The small molecule below binds the protein below.
Small molecule (SMILES): CC[C@@]1(C(=O)Nc2cncc3ccccc23)CNS(=O)(=O)c2ccc(Cl)cc21

Sequence of chain 1.A:
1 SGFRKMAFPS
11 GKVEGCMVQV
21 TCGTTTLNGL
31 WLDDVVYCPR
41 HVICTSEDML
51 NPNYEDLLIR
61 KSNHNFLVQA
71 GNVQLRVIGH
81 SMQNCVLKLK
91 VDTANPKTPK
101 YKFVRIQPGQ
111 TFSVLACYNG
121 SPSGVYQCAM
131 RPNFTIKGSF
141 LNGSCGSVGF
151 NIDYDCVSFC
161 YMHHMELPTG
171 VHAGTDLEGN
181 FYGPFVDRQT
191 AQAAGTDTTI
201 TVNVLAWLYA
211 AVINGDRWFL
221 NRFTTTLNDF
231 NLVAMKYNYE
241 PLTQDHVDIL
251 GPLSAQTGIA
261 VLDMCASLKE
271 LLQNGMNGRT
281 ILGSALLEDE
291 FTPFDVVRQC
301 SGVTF

Binding-site contacts:
Ligand atom C5 contacts residue DMS1 of chain 1.D at 3.4 Å.
Ligand atom C17 contacts residue ASN142 of chain 1.A at 3.7 Å.
Ligand atom N1 contacts residue CYS145 of chain 1.A at 3.8 Å.
Ligand atom C12 contacts residue CYS145 of chain 1.A at 3.4 Å (hydrophobic).
Ligand atom C15 contacts residue ASN142 of chain 1.A at 3.5 Å.
Ligand atom O contacts residue GLN189 of chain 1.A at 3.0 Å.
Ligand atom O2 contacts residue GLU166 of chain 1.A at 3.0 Å (salt-bridge).
Ligand atom C13 contacts residue GLU166 of chain 1.A at 3.7 Å.
Ligand atom CL contacts residue ASP187 of chain 1.A at 3.3 Å.
Ligand atom C19 contacts residue ASN142 of chain 1.A at 3.8 Å.
Ligand atom C8 contacts residue MET165 of chain 1.A at 3.4 Å (hydrophobic).
Ligand atom C9 contacts residue MET165 of chain 1.A at 3.8 Å (hydrophobic).
Ligand atom C6 contacts residue MET49 of chain 1.A at 3.6 Å (hydrophobic).
Ligand atom C7 contacts residue MET165 of chain 1.A at 3.2 Å (hydrophobic).
Ligand atom C14 contacts residue GLU166 of chain 1.A at 3.8 Å.
Ligand atom C16 contacts residue ASN142 of chain 1.A at 3.6 Å.
Ligand atom C13 contacts residue HIS163 of chain 1.A at 3.4 Å.
Ligand atom C contacts residue HIS41 of chain 1.A at 3.7 Å.
Ligand atom C1 contacts residue HIS41 of chain 1.A at 3.7 Å.
Ligand atom N2 contacts residue HIS163 of chain 1.A at 2.4 Å (h-bond).
Ligand atom C12 contacts residue HIS163 of chain 1.A at 3.2 Å.
Ligand atom O2 contacts residue MET165 of chain 1.A at 3.2 Å.
Ligand atom CL contacts residue MET165 of chain 1.A at 3.5 Å.
Ligand atom O1 contacts residue GLN189 of chain 1.A at 2.9 Å.
Ligand atom C13 contacts residue LEU141 of chain 1.A at 3.8 Å (hydrophobic).
Ligand atom CL contacts residue HIS164 of chain 1.A at 3.5 Å.
Ligand atom CL contacts residue HIS41 of chain 1.A at 3.4 Å.
Ligand atom C15 contacts residue PHE140 of chain 1.A at 3.7 Å (hydrophobic).
Ligand atom C8 contacts residue HIS164 of chain 1.A at 3.4 Å.
Ligand atom C6 contacts residue ARG188 of chain 1.A at 3.7 Å.
Ligand atom C5 contacts residue MET49 of chain 1.A at 3.8 Å (hydrophobic).
Ligand atom S contacts residue GLN189 of chain 1.A at 3.4 Å.
Ligand atom C18 contacts residue ASN142 of chain 1.A at 3.4 Å.
Ligand atom C6 contacts residue MET165 of chain 1.A at 3.4 Å (hydrophobic).
Ligand atom C15 contacts residue LEU141 of chain 1.A at 3.6 Å (hydrophobic).
Ligand atom C7 contacts residue MET49 of chain 1.A at 3.8 Å (hydrophobic).
Ligand atom C12 contacts residue MET165 of chain 1.A at 3.8 Å (hydrophobic).
Ligand atom O contacts residue DMS1 of chain 1.D at 2.8 Å.
Ligand atom C8 contacts residue HIS41 of chain 1.A at 3.6 Å.
Ligand atom C15 contacts residue GLU166 of chain 1.A at 3.4 Å.

Sequence of chain 1.B:
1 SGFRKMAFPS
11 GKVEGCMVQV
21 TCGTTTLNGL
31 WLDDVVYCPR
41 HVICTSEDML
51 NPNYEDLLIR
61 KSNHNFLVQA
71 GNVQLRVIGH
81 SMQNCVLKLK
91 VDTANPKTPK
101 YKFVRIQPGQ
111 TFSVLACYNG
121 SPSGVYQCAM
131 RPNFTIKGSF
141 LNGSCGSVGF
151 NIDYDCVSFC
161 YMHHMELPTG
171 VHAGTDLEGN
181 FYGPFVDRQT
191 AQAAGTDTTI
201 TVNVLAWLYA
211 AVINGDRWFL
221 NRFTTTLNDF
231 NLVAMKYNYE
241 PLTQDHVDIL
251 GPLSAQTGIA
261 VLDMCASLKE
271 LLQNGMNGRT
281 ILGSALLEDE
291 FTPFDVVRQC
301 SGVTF